Binding-site contacts:
Ligand atom C8 contacts residue ASN175 of chain 7.F at 4.5 Å.
Ligand atom C1 contacts residue GLU174 of chain 7.F at 4.1 Å.
Ligand atom O6 contacts residue PHE173 of chain 7.F at 4.0 Å.
Ligand atom O6 contacts residue GLU174 of chain 7.F at 3.8 Å.
Ligand atom O5 contacts residue GLU174 of chain 7.F at 3.5 Å (salt-bridge).
Ligand atom C5 contacts residue THR85 of chain 7.F at 4.0 Å.
Ligand atom O4 contacts residue NAG1 of chain 7.K at 2.3 Å (h-bond).
Ligand atom N2 contacts residue THR85 of chain 7.F at 4.5 Å.
Ligand atom C3 contacts residue NAG1 of chain 7.K at 3.7 Å.
Ligand atom O3 contacts residue NAG1 of chain 7.K at 3.9 Å.
Ligand atom C4 contacts residue ASN175 of chain 7.F at 4.2 Å.
Ligand atom C2 contacts residue THR85 of chain 7.F at 4.5 Å.
Ligand atom C2 contacts residue ASN175 of chain 7.F at 2.4 Å.
Ligand atom C1 contacts residue ASN175 of chain 7.F at 1.4 Å.
Ligand atom C7 contacts residue PRO86 of chain 7.F at 4.3 Å (hydrophobic).
Ligand atom O5 contacts residue ASN175 of chain 7.F at 2.4 Å (h-bond).
Ligand atom C8 contacts residue PRO86 of chain 7.F at 3.6 Å (hydrophobic).
Ligand atom N2 contacts residue ASN175 of chain 7.F at 2.9 Å (h-bond).
Ligand atom C8 contacts residue GLU87 of chain 7.F at 3.6 Å.
Ligand atom O6 contacts residue THR85 of chain 7.F at 4.4 Å.
Ligand atom C3 contacts residue ASN175 of chain 7.F at 3.8 Å.
Ligand atom C8 contacts residue ARG88 of chain 7.F at 4.3 Å.
Ligand atom O7 contacts residue ASN175 of chain 7.F at 3.5 Å (h-bond).
Ligand atom C6 contacts residue NAG1 of chain 7.K at 4.2 Å.
Ligand atom C5 contacts residue ASN175 of chain 7.F at 3.6 Å.
Ligand atom C1 contacts residue THR85 of chain 7.F at 3.8 Å.
Ligand atom C7 contacts residue ASN175 of chain 7.F at 3.4 Å.
Ligand atom C4 contacts residue NAG1 of chain 7.K at 3.5 Å.
Ligand atom C3 contacts residue THR85 of chain 7.F at 4.3 Å.
Ligand atom C5 contacts residue NAG1 of chain 7.K at 3.8 Å.
Ligand atom N2 contacts residue PRO86 of chain 7.F at 3.9 Å.
Ligand atom O5 contacts residue THR85 of chain 7.F at 4.3 Å.

Sequence of chain 7.F:
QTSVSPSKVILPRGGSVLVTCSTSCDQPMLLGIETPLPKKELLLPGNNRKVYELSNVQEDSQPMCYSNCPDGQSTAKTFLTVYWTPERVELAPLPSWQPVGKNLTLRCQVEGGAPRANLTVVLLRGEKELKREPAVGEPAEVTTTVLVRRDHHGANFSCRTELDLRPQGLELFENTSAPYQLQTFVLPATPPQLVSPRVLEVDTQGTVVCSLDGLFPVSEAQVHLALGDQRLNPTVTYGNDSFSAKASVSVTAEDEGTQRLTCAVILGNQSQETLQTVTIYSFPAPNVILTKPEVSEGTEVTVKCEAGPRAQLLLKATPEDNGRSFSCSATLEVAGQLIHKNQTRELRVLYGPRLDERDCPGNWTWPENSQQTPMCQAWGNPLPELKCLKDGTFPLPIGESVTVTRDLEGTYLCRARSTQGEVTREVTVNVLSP

This small molecule binds to this protein.
Small molecule (SMILES): CC(=O)N[C@@H]1[C@@H](O)[C@H](O)[C@@H](CO)O[C@H]1O